Binding-site contacts:
Ligand atom C8 contacts residue LEU919 of chain 1.B at 3.7 Å (hydrophobic).
Ligand atom O6 contacts residue LEU919 of chain 1.B at 4.2 Å.
Ligand atom C5 contacts residue LEU919 of chain 1.B at 3.9 Å (hydrophobic).
Ligand atom C7 contacts residue ASN714 of chain 1.B at 3.3 Å.
Ligand atom N2 contacts residue ASN714 of chain 1.B at 2.9 Å (h-bond).
Ligand atom C2 contacts residue ASN714 of chain 1.B at 2.4 Å.
Ligand atom O7 contacts residue LEU919 of chain 1.B at 3.4 Å.
Ligand atom C4 contacts residue ASN714 of chain 1.B at 4.2 Å.
Ligand atom C5 contacts residue ASN714 of chain 1.B at 3.6 Å.
Ligand atom C3 contacts residue ASN714 of chain 1.B at 3.8 Å.
Ligand atom C1 contacts residue ASN714 of chain 1.B at 1.4 Å.
Ligand atom C7 contacts residue LEU919 of chain 1.B at 3.7 Å (hydrophobic).
Ligand atom C8 contacts residue THR713 of chain 1.B at 4.4 Å.
Ligand atom C6 contacts residue LEU919 of chain 1.B at 4.4 Å (hydrophobic).
Ligand atom C1 contacts residue LEU919 of chain 1.B at 4.4 Å (hydrophobic).
Ligand atom O7 contacts residue ASN714 of chain 1.B at 3.2 Å (h-bond).
Ligand atom C6 contacts residue GLN923 of chain 1.B at 4.5 Å.
Ligand atom O5 contacts residue ASN714 of chain 1.B at 2.3 Å (h-bond).
Ligand atom O4 contacts residue LEU919 of chain 1.B at 4.2 Å.
Ligand atom O5 contacts residue GLN1068 of chain 1.B at 3.9 Å.
Ligand atom O7 contacts residue GLN1068 of chain 1.B at 3.5 Å (h-bond).
Ligand atom O6 contacts residue GLN923 of chain 1.B at 3.3 Å (h-bond).
Ligand atom C1 contacts residue GLN1068 of chain 1.B at 4.3 Å.
Ligand atom C8 contacts residue ASN714 of chain 1.B at 4.4 Å.

The protein below binds the small molecule below.
Small molecule (SMILES): CC(=O)N[C@H]1[C@H](O[C@H]2[C@H](O)[C@@H](NC(C)=O)CO[C@@H]2CO)O[C@H](CO)[C@@H](O)[C@@H]1O

Sequence of chain 1.B:
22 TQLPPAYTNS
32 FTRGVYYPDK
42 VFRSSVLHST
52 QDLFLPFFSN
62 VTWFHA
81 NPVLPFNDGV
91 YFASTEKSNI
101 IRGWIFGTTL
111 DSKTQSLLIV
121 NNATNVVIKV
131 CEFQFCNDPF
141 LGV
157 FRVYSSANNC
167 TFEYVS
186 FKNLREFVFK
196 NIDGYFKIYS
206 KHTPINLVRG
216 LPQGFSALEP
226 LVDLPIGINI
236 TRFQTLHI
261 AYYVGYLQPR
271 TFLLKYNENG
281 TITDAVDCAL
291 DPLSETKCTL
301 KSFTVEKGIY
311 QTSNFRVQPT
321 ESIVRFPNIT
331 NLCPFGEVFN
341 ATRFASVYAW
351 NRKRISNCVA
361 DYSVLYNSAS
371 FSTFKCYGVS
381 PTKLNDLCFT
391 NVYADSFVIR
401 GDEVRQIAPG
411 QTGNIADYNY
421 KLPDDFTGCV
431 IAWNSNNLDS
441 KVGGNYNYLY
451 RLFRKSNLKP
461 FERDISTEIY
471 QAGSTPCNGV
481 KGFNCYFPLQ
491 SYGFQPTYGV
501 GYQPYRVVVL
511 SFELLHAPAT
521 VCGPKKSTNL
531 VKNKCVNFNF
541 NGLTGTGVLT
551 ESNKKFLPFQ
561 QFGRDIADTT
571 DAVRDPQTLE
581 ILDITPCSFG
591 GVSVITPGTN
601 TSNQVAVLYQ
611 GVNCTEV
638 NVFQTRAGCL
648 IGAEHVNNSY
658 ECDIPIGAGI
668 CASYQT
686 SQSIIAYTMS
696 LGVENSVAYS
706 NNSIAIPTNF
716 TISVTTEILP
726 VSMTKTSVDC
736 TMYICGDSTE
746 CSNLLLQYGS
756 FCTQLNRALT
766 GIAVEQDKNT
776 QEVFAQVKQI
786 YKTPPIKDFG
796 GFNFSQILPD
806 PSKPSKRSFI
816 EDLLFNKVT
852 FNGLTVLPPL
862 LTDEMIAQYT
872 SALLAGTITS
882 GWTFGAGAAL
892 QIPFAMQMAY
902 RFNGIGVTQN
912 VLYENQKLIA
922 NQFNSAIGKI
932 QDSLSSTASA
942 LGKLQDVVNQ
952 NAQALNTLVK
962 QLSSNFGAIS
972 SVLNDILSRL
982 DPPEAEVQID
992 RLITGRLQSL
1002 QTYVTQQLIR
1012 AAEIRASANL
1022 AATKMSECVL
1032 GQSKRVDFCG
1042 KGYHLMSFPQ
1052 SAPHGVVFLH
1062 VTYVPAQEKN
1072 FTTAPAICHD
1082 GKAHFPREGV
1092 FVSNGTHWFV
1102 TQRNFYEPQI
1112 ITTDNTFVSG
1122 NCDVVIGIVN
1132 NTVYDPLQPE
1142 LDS